Binding-site contacts:
Ligand atom N1 contacts residue U1 of chain 1.C at 2.8 Å (h-bond).
Ligand atom N3 contacts residue U3 of chain 1.C at 4.2 Å.
Ligand atom C2 contacts residue U1 of chain 1.C at 3.5 Å.
Ligand atom C2 contacts residue U2 of chain 1.C at 3.2 Å.
Ligand atom N6 contacts residue U2 of chain 1.C at 4.2 Å.
Ligand atom N6 contacts residue U3 of chain 1.C at 3.0 Å (h-bond).
Ligand atom N1 contacts residue U3 of chain 1.C at 2.7 Å (h-bond).
Ligand atom N1 contacts residue U2 of chain 1.C at 3.5 Å (h-bond).
Ligand atom C6 contacts residue U3 of chain 1.C at 3.3 Å.
Ligand atom C2 contacts residue U3 of chain 1.C at 3.0 Å.
Ligand atom C4 contacts residue U2 of chain 1.C at 4.3 Å.
Ligand atom C6 contacts residue U2 of chain 1.C at 4.1 Å.
Ligand atom N3 contacts residue U2 of chain 1.C at 3.7 Å.
Ligand atom N6 contacts residue U1 of chain 1.C at 2.8 Å (h-bond).
Ligand atom C6 contacts residue U1 of chain 1.C at 3.6 Å.

The protein below binds the small molecule below.
Small molecule (SMILES): Nc1ncnc2c1ncn2[C@@H]1O[C@H](CO[P](=O)(O)O[C@H]2[C@@H](O)[C@H](n3cnc4c(N)ncnc43)O[C@@H]2CO[P](=O)(O)O[C@H]2[C@@H](O)[C@H](n3cnc4c(N)ncnc43)O[C@@H]2COP(=O)(O)O)[C@@H](O)[C@H]1O